Binding-site contacts:
Ligand atom CAH contacts residue HIS273 of chain 2.B at 4.0 Å.
Ligand atom CAN contacts residue SER70 of chain 2.B at 2.7 Å.
Ligand atom CAK contacts residue TYR69 of chain 2.B at 3.6 Å (hydrophobic).
Ligand atom OAO contacts residue VAL360 of chain 2.B at 3.2 Å.
Ligand atom CAB contacts residue HIS273 of chain 2.B at 3.3 Å.
Ligand atom CAB contacts residue GLY272 of chain 2.B at 4.0 Å.
Ligand atom CAM contacts residue VAL360 of chain 2.B at 4.1 Å (hydrophobic).
Ligand atom CAN contacts residue TYR69 of chain 2.B at 3.3 Å (hydrophobic).
Ligand atom CAL contacts residue TYR69 of chain 2.B at 4.1 Å (hydrophobic).
Ligand atom CAA contacts residue GOL1 of chain 2.E at 2.7 Å.
Ligand atom CAP contacts residue PHE137 of chain 2.B at 3.6 Å (hydrophobic).
Ligand atom CAL contacts residue HIS273 of chain 2.B at 3.8 Å.
Ligand atom CAP contacts residue SER70 of chain 2.B at 3.8 Å.
Ligand atom CAU contacts residue PHE137 of chain 2.B at 3.3 Å (hydrophobic).
Ligand atom CAH contacts residue ILE153 of chain 2.B at 3.3 Å (hydrophobic).
Ligand atom CAP contacts residue GOL1 of chain 2.E at 4.0 Å.
Ligand atom CAM contacts residue PHE137 of chain 2.B at 3.8 Å (hydrophobic).
Ligand atom CAF contacts residue PHE137 of chain 2.B at 3.9 Å (hydrophobic).
Ligand atom CAN contacts residue GOL1 of chain 2.E at 3.5 Å.
Ligand atom OAO contacts residue SER70 of chain 2.B at 3.8 Å.
Ligand atom CAB contacts residue TYR135 of chain 2.B at 3.2 Å (hydrophobic).
Ligand atom OAO contacts residue TYR69 of chain 2.B at 3.8 Å.
Ligand atom CAS contacts residue TYR69 of chain 2.B at 4.1 Å (hydrophobic).
Ligand atom OAD contacts residue ARG237 of chain 2.B at 3.3 Å.
Ligand atom CAA contacts residue GLY359 of chain 2.B at 3.5 Å.
Ligand atom CAN contacts residue VAL360 of chain 2.B at 3.7 Å (hydrophobic).
Ligand atom CAI contacts residue PHE137 of chain 2.B at 3.8 Å (hydrophobic).
Ligand atom OAC contacts residue PHE137 of chain 2.B at 3.1 Å.
Ligand atom CAU contacts residue TYR135 of chain 2.B at 3.9 Å (hydrophobic).
Ligand atom CAT contacts residue PHE137 of chain 2.B at 3.7 Å (hydrophobic).
Ligand atom CAK contacts residue ILE153 of chain 2.B at 3.9 Å (hydrophobic).
Ligand atom OAC contacts residue GOL1 of chain 2.E at 3.2 Å (h-bond).
Ligand atom OAC contacts residue SER70 of chain 2.B at 3.5 Å (h-bond).
Ligand atom OAC contacts residue TYR135 of chain 2.B at 4.1 Å.
Ligand atom CAL contacts residue ILE153 of chain 2.B at 3.6 Å (hydrophobic).
Ligand atom OAO contacts residue GOL1 of chain 2.E at 4.1 Å.
Ligand atom CAA contacts residue SER70 of chain 2.B at 2.9 Å.
Ligand atom CAA contacts residue VAL360 of chain 2.B at 2.8 Å (hydrophobic).
Ligand atom CAA contacts residue TYR69 of chain 2.B at 3.6 Å (hydrophobic).
Ligand atom CAH contacts residue TYR69 of chain 2.B at 3.6 Å (hydrophobic).

Sequence of chain 2.B:
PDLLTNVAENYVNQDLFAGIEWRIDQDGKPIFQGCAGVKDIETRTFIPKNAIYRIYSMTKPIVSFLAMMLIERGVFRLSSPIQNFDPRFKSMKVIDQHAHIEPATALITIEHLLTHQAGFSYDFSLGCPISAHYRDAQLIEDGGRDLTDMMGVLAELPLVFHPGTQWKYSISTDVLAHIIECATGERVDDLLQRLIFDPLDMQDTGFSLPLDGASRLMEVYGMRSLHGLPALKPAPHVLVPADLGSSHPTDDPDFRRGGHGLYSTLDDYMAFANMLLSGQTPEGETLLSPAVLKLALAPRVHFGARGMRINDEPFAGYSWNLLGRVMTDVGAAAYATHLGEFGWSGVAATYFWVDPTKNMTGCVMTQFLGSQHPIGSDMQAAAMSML

The small molecule below binds the protein below.
Small molecule (SMILES): CCOC(=O)[C@@H](C)c1cccc(C(=O)c2ccccc2)c1